Binding-site contacts:
Ligand atom C5 contacts residue GLY95 of chain 1.A at 3.5 Å.
Ligand atom C25 contacts residue ASN140 of chain 1.A at 3.6 Å.
Ligand atom O2 contacts residue PRO96 of chain 1.A at 3.6 Å.
Ligand atom C26 contacts residue LEU142 of chain 1.A at 3.9 Å (hydrophobic).
Ligand atom C6 contacts residue GLY95 of chain 1.A at 3.6 Å.
Ligand atom C23 contacts residue ASP153 of chain 1.A at 3.7 Å.
Ligand atom C20 contacts residue VAL26 of chain 1.A at 3.6 Å (hydrophobic).
Ligand atom N24 contacts residue ASP153 of chain 1.A at 2.8 Å (salt-bridge).
Ligand atom C4 contacts residue PRO96 of chain 1.A at 3.9 Å (hydrophobic).
Ligand atom C5 contacts residue GLU93 of chain 1.A at 3.8 Å.
Ligand atom O2 contacts residue LEU18 of chain 1.A at 3.6 Å.
Ligand atom C25 contacts residue ARG139 of chain 1.A at 3.5 Å.
Ligand atom C3 contacts residue PRO96 of chain 1.A at 3.6 Å (hydrophobic).
Ligand atom C10 contacts residue ALA41 of chain 1.A at 3.5 Å (hydrophobic).
Ligand atom C12 contacts residue LEU142 of chain 1.A at 3.7 Å (hydrophobic).
Ligand atom C15 contacts residue GLU90 of chain 1.A at 3.1 Å.
Ligand atom C15 contacts residue LEU142 of chain 1.A at 3.8 Å (hydrophobic).
Ligand atom C15 contacts residue ALA41 of chain 1.A at 3.5 Å (hydrophobic).
Ligand atom C25 contacts residue ASP153 of chain 1.A at 3.2 Å.
Ligand atom N16 contacts residue GLU90 of chain 1.A at 3.8 Å.
Ligand atom C4 contacts residue GLY95 of chain 1.A at 3.8 Å.
Ligand atom C9 contacts residue ALA92 of chain 1.A at 3.3 Å (hydrophobic).
Ligand atom N16 contacts residue ALA41 of chain 1.A at 3.4 Å.
Ligand atom C15 contacts residue ALA92 of chain 1.A at 3.8 Å (hydrophobic).
Ligand atom C6 contacts residue ALA92 of chain 1.A at 3.8 Å (hydrophobic).
Ligand atom N16 contacts residue LEU142 of chain 1.A at 3.7 Å.
Ligand atom C12 contacts residue ALA41 of chain 1.A at 3.8 Å (hydrophobic).
Ligand atom C14 contacts residue ALA41 of chain 1.A at 3.7 Å (hydrophobic).
Ligand atom C26 contacts residue ASP153 of chain 1.A at 3.3 Å.
Ligand atom C10 contacts residue LEU142 of chain 1.A at 3.6 Å (hydrophobic).
Ligand atom C21 contacts residue VAL26 of chain 1.A at 3.9 Å (hydrophobic).
Ligand atom N24 contacts residue ASN140 of chain 1.A at 3.6 Å (h-bond).
Ligand atom C1 contacts residue LEU18 of chain 1.A at 3.8 Å (hydrophobic).
Ligand atom C14 contacts residue LEU142 of chain 1.A at 3.8 Å (hydrophobic).
Ligand atom C13 contacts residue MET89 of chain 1.A at 3.6 Å (hydrophobic).
Ligand atom C11 contacts residue LEU142 of chain 1.A at 3.6 Å (hydrophobic).
Ligand atom C9 contacts residue MET91 of chain 1.A at 3.8 Å (hydrophobic).
Ligand atom N16 contacts residue ALA92 of chain 1.A at 3.1 Å (h-bond).
Ligand atom C11 contacts residue ALA41 of chain 1.A at 3.8 Å (hydrophobic).
Ligand atom C22 contacts residue VAL26 of chain 1.A at 3.8 Å (hydrophobic).

A protein and the small-molecule ligand that binds it are described below.
Small molecule (SMILES): COc1cccc(OCc2cc(C)ccn2)c1-c1ccc2c(c1)CCNCC2

Sequence of chain 1.A:
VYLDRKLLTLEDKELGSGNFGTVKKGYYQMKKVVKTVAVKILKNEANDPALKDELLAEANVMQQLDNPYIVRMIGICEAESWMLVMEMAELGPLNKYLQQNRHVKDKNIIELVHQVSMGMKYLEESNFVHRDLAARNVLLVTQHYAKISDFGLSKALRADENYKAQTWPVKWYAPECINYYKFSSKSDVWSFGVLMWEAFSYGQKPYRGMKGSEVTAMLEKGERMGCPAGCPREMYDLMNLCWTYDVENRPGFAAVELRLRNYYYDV